Binding-site contacts:
Ligand atom O2' contacts residue GLU36 of chain 1.D at 3.0 Å (salt-bridge).
Ligand atom O6 contacts residue ASP125 of chain 1.D at 3.2 Å (salt-bridge).
Ligand atom N1 contacts residue ASP125 of chain 1.D at 2.7 Å (salt-bridge).
Ligand atom O6 contacts residue SER150 of chain 1.D at 3.3 Å (h-bond).
Ligand atom O4' contacts residue LYS123 of chain 1.D at 3.6 Å (salt-bridge).
Ligand atom N3B contacts residue TYR39 of chain 1.D at 3.5 Å.
Ligand atom N3B contacts residue GLY20 of chain 1.D at 3.0 Å (h-bond).
Ligand atom N3B contacts residue MG1 of chain 1.O at 3.4 Å.
Ligand atom O2G contacts residue GLY68 of chain 1.D at 2.8 Å (h-bond).
Ligand atom O3A contacts residue GLY22 of chain 1.D at 3.6 Å (h-bond).
Ligand atom O2G contacts residue LYS23 of chain 1.D at 3.0 Å (salt-bridge).
Ligand atom O5' contacts residue THR25 of chain 1.D at 3.1 Å (h-bond).
Ligand atom PA contacts residue THR25 of chain 1.D at 3.4 Å.
Ligand atom O3G contacts residue GLN69 of chain 1.D at 3.2 Å (h-bond).
Ligand atom O6 contacts residue ASN122 of chain 1.D at 3.5 Å (h-bond).
Ligand atom N7 contacts residue ASN122 of chain 1.D at 3.3 Å (h-bond).
Ligand atom N7 contacts residue ALA151 of chain 1.D at 3.6 Å.
Ligand atom O1A contacts residue THR25 of chain 1.D at 2.7 Å (h-bond).
Ligand atom O1A contacts residue GLY22 of chain 1.D at 3.5 Å.
Ligand atom O3G contacts residue TYR39 of chain 1.D at 2.7 Å (h-bond).
Ligand atom O3' contacts residue LYS37 of chain 1.D at 3.2 Å (salt-bridge).
Ligand atom O2A contacts residue TYR39 of chain 1.D at 3.2 Å.
Ligand atom O2B contacts residue THR24 of chain 1.D at 3.0 Å (h-bond).
Ligand atom PB contacts residue MG1 of chain 1.O at 3.0 Å.
Ligand atom PG contacts residue MG1 of chain 1.O at 3.1 Å.
Ligand atom C2' contacts residue GLU36 of chain 1.D at 3.6 Å.
Ligand atom O1B contacts residue GLY22 of chain 1.D at 3.0 Å (h-bond).
Ligand atom O1A contacts residue THR24 of chain 1.D at 3.1 Å (h-bond).
Ligand atom O2' contacts residue LYS37 of chain 1.D at 3.2 Å.
Ligand atom O1G contacts residue MG1 of chain 1.O at 2.1 Å.
Ligand atom O6 contacts residue LYS123 of chain 1.D at 3.5 Å.
Ligand atom O6 contacts residue ALA151 of chain 1.D at 3.2 Å (h-bond).
Ligand atom N2 contacts residue ASP125 of chain 1.D at 3.3 Å (salt-bridge).
Ligand atom O6 contacts residue LYS152 of chain 1.D at 3.3 Å (salt-bridge).
Ligand atom O2B contacts residue MG1 of chain 1.O at 1.9 Å.
Ligand atom C6 contacts residue LYS123 of chain 1.D at 3.5 Å.
Ligand atom N2 contacts residue ILE126 of chain 1.D at 2.9 Å.
Ligand atom C6 contacts residue ASP125 of chain 1.D at 3.4 Å.
Ligand atom O1B contacts residue LYS23 of chain 1.D at 2.8 Å (salt-bridge).
Ligand atom O1G contacts residue THR42 of chain 1.D at 2.8 Å (h-bond).

A small-molecule ligand and the protein it binds are described below.
Small molecule (SMILES): Nc1nc2c(ncn2[C@@H]2O[C@H](CO[P](=O)(O)O[P](=O)(O)NP(=O)(O)O)[C@@H](O)[C@H]2O)c(=O)[nH]1

Sequence of chain 1.D:
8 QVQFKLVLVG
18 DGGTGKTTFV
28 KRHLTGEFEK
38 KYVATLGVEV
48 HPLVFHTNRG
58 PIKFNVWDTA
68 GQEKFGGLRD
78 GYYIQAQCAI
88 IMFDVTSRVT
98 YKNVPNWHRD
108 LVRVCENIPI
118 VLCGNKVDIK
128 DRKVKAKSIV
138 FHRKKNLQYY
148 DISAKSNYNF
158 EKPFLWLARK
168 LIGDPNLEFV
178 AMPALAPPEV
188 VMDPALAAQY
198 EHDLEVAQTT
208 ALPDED

Sequence of chain 1.F:
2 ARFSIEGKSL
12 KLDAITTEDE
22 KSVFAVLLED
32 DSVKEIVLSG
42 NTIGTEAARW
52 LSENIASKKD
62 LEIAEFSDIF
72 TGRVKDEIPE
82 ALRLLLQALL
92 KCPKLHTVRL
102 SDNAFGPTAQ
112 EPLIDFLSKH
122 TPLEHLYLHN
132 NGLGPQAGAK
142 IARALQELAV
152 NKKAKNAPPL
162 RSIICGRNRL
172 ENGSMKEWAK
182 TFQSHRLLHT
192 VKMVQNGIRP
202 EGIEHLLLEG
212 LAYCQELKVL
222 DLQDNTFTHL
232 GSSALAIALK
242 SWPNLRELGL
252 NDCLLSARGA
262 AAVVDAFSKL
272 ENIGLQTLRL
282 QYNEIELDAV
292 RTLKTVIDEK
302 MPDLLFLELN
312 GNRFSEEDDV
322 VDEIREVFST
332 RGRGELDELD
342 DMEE